Binding-site contacts:
Ligand atom C33 contacts residue GLU39 of chain 1.B at 3.5 Å.
Ligand atom N34 contacts residue PHE94 of chain 1.B at 3.5 Å.
Ligand atom C19 contacts residue TYR101 of chain 1.B at 3.7 Å (hydrophobic).
Ligand atom C33 contacts residue TYR103 of chain 1.A at 3.5 Å (hydrophobic).
Ligand atom C29 contacts residue TYR103 of chain 1.A at 3.5 Å (hydrophobic).
Ligand atom N13 contacts residue TYR33 of chain 1.A at 3.8 Å.
Ligand atom C19 contacts residue GLU50 of chain 1.A at 3.7 Å.
Ligand atom C33 contacts residue ALA96 of chain 1.B at 3.8 Å (hydrophobic).
Ligand atom N13 contacts residue HIS35 of chain 1.A at 2.9 Å (h-bond).
Ligand atom C11 contacts residue TYR33 of chain 1.A at 3.5 Å (hydrophobic).
Ligand atom C9 contacts residue TYR103 of chain 1.A at 3.7 Å (hydrophobic).
Ligand atom N35 contacts residue GLU39 of chain 1.B at 2.8 Å (salt-bridge).
Ligand atom N34 contacts residue PHE106 of chain 1.A at 3.6 Å.
Ligand atom C24 contacts residue TYR103 of chain 1.A at 3.5 Å (hydrophobic).
Ligand atom N34 contacts residue GLU39 of chain 1.B at 2.7 Å (salt-bridge).
Ligand atom N35 contacts residue ALA96 of chain 1.B at 3.3 Å.
Ligand atom N35 contacts residue TYR105 of chain 1.A at 3.5 Å (h-bond).
Ligand atom C16 contacts residue HIS35 of chain 1.A at 3.1 Å.
Ligand atom C33 contacts residue TYR105 of chain 1.A at 3.6 Å (hydrophobic).
Ligand atom C7 contacts residue TYR33 of chain 1.A at 3.6 Å (hydrophobic).
Ligand atom N34 contacts residue TYR105 of chain 1.A at 3.5 Å.
Ligand atom C20 contacts residue GLY102 of chain 1.A at 3.7 Å.
Ligand atom C26 contacts residue ASP31 of chain 1.A at 3.1 Å.
Ligand atom C1 contacts residue TYR103 of chain 1.A at 3.6 Å (hydrophobic).
Ligand atom N6 contacts residue TYR33 of chain 1.A at 3.4 Å.
Ligand atom C11 contacts residue GLU50 of chain 1.A at 3.3 Å.
Ligand atom C20 contacts residue PHE106 of chain 1.A at 3.7 Å (hydrophobic).
Ligand atom C19 contacts residue TYR103 of chain 1.A at 3.4 Å (hydrophobic).
Ligand atom N35 contacts residue ASP104 of chain 1.A at 3.3 Å.
Ligand atom C16 contacts residue TYR103 of chain 1.A at 3.8 Å (hydrophobic).
Ligand atom C20 contacts residue HIS35 of chain 1.A at 3.4 Å.
Ligand atom N35 contacts residue TYR103 of chain 1.A at 2.7 Å (h-bond).
Ligand atom C4 contacts residue TYR103 of chain 1.A at 3.5 Å (hydrophobic).
Ligand atom C25 contacts residue TYR105 of chain 1.A at 3.3 Å (hydrophobic).
Ligand atom C25 contacts residue PHE106 of chain 1.A at 3.4 Å (hydrophobic).
Ligand atom O32 contacts residue ARG54 of chain 1.A at 3.1 Å (salt-bridge).
Ligand atom C11 contacts residue HIS35 of chain 1.A at 3.5 Å.
Ligand atom C19 contacts residue HIS35 of chain 1.A at 3.6 Å.
Ligand atom C29 contacts residue PHE106 of chain 1.A at 3.7 Å (hydrophobic).
Ligand atom C8 contacts residue GLU50 of chain 1.A at 3.3 Å.

The small molecule below binds the protein below.
Small molecule (SMILES): [H]/N=C(/N)c1ccc(NCc2nc3cc(C(=O)N(CCC(=O)O)c4ccccn4)ccc3n2C)cc1

Sequence of chain 1.B:
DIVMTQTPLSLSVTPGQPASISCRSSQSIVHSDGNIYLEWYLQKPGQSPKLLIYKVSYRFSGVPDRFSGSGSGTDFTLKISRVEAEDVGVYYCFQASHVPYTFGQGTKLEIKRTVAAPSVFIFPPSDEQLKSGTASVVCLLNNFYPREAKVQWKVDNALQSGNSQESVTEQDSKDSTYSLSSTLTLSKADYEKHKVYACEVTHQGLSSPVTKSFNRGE

Sequence of chain 1.A:
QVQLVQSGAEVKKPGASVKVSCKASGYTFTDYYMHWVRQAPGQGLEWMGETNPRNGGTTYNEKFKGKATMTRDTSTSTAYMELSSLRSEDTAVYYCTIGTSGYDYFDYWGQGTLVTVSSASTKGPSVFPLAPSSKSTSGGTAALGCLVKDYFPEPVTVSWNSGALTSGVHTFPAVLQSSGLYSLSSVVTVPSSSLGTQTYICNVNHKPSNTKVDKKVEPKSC